Sequence of chain 1.E:
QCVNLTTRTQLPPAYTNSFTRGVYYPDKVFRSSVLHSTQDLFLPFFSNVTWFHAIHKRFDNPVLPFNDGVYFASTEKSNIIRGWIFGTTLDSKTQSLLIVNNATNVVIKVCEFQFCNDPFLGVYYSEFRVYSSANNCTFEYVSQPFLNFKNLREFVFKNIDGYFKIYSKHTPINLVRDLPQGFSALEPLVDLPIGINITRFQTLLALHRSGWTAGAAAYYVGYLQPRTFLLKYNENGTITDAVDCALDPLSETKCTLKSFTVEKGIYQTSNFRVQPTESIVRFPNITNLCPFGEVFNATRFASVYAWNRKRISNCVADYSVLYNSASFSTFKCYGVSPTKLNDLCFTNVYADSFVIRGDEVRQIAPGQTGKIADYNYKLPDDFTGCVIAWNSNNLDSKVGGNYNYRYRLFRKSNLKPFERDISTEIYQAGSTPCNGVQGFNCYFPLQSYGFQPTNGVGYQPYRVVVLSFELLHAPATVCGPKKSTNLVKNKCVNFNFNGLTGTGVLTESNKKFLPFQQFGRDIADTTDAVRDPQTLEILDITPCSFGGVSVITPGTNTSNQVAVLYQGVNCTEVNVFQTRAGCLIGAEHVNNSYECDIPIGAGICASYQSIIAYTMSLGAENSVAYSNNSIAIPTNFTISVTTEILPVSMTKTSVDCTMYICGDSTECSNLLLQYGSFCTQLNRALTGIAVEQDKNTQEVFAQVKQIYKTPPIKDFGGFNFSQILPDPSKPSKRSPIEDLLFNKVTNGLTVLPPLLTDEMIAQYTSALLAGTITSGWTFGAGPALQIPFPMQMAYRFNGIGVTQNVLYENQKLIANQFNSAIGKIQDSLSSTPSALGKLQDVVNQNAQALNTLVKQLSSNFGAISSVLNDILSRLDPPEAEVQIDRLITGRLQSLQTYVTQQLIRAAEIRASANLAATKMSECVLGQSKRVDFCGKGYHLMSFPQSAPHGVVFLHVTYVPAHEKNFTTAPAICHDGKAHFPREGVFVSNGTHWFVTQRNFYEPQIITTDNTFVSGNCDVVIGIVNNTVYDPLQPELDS

Binding-site contacts:
Ligand atom C1 contacts residue GLU132 of chain 1.E at 3.3 Å.
Ligand atom O5 contacts residue ASN165 of chain 1.E at 2.4 Å (h-bond).
Ligand atom N2 contacts residue ASN165 of chain 1.E at 2.9 Å (h-bond).
Ligand atom C1 contacts residue ASN165 of chain 1.E at 1.4 Å.
Ligand atom C8 contacts residue ASN165 of chain 1.E at 4.4 Å.
Ligand atom O5 contacts residue ASN164 of chain 1.E at 3.9 Å.
Ligand atom O6 contacts residue ASN164 of chain 1.E at 3.4 Å (h-bond).
Ligand atom O5 contacts residue GLU132 of chain 1.E at 3.8 Å.
Ligand atom C2 contacts residue ASN165 of chain 1.E at 2.5 Å.
Ligand atom C7 contacts residue ASN165 of chain 1.E at 3.3 Å.
Ligand atom C4 contacts residue ASN165 of chain 1.E at 4.3 Å.
Ligand atom O7 contacts residue ASN165 of chain 1.E at 3.3 Å.
Ligand atom C5 contacts residue ASN165 of chain 1.E at 3.7 Å.
Ligand atom C3 contacts residue ASN165 of chain 1.E at 3.8 Å.
Ligand atom O6 contacts residue ASN165 of chain 1.E at 4.1 Å.
Ligand atom C6 contacts residue ASN164 of chain 1.E at 3.7 Å.

The protein below binds the small molecule below.
Small molecule (SMILES): CC(=O)N[C@@H]1[C@@H](O)[C@H](O)[C@@H](CO)O[C@H]1O